Binding-site contacts:
Ligand atom C7 contacts residue ASN270 of chain 1.A at 3.4 Å.
Ligand atom O5 contacts residue ASN270 of chain 1.A at 2.3 Å (h-bond).
Ligand atom N2 contacts residue ASN270 of chain 1.A at 2.8 Å (h-bond).
Ligand atom C7 contacts residue ARG23 of chain 1.A at 4.1 Å.
Ligand atom O6 contacts residue ILE267 of chain 1.A at 2.6 Å (h-bond).
Ligand atom C5 contacts residue ASN270 of chain 1.A at 3.6 Å.
Ligand atom C8 contacts residue ARG23 of chain 1.A at 3.4 Å.
Ligand atom O5 contacts residue ILE267 of chain 1.A at 4.4 Å.
Ligand atom C8 contacts residue LYS234 of chain 1.A at 4.1 Å.
Ligand atom O7 contacts residue ASN270 of chain 1.A at 3.7 Å.
Ligand atom O6 contacts residue ASN270 of chain 1.A at 4.5 Å.
Ligand atom C6 contacts residue ILE267 of chain 1.A at 3.5 Å (hydrophobic).
Ligand atom O7 contacts residue ARG23 of chain 1.A at 3.8 Å.
Ligand atom C2 contacts residue ASN270 of chain 1.A at 2.4 Å.
Ligand atom O6 contacts residue ASN268 of chain 1.A at 3.8 Å.
Ligand atom C8 contacts residue ASN270 of chain 1.A at 4.4 Å.
Ligand atom C1 contacts residue ASN270 of chain 1.A at 1.4 Å.
Ligand atom C4 contacts residue ASN270 of chain 1.A at 4.2 Å.
Ligand atom C3 contacts residue ASN270 of chain 1.A at 3.7 Å.

Sequence of chain 1.A:
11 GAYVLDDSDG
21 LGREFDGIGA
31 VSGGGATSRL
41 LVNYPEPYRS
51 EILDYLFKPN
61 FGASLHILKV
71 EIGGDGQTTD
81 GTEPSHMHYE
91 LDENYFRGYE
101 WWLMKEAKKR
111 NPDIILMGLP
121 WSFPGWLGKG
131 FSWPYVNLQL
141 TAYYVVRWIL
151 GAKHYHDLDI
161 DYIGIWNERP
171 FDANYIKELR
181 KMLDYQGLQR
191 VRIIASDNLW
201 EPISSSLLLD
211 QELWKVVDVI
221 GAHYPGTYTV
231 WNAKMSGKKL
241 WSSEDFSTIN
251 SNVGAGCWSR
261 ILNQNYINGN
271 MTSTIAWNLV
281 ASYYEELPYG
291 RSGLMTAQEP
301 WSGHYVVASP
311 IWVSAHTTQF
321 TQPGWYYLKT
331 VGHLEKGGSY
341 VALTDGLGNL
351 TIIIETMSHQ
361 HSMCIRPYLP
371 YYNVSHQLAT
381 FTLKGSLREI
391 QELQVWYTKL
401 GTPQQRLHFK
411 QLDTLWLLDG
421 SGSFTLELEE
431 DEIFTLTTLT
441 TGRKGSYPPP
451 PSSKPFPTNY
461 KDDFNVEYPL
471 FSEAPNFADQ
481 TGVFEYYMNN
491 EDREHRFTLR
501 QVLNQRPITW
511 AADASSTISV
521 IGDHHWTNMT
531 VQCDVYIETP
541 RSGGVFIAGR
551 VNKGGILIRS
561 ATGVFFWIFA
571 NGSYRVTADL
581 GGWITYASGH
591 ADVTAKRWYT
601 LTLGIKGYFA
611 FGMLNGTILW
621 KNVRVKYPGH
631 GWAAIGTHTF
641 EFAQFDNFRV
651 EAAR

The small molecule below binds the protein below.
Small molecule (SMILES): CC(=O)N[C@H]1[C@H](O[C@H]2[C@H](O)[C@@H](NC(C)=O)CO[C@@H]2CO)O[C@H](CO)[C@@H](O)[C@@H]1O